This protein binds this small molecule.
Small molecule (SMILES): CC(C)C[C@H](NC(=O)[C@H](Cc1ccccc1)NC(=O)c1cnccn1)B(O)O

Sequence of chain 1.W:
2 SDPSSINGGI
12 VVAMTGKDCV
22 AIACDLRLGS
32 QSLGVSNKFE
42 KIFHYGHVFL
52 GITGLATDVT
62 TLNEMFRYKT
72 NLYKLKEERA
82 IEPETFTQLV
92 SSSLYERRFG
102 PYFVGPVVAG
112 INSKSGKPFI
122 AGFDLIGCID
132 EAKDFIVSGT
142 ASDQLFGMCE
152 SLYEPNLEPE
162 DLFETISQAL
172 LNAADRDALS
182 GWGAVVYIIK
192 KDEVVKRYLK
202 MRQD

Sequence of chain 1.V:
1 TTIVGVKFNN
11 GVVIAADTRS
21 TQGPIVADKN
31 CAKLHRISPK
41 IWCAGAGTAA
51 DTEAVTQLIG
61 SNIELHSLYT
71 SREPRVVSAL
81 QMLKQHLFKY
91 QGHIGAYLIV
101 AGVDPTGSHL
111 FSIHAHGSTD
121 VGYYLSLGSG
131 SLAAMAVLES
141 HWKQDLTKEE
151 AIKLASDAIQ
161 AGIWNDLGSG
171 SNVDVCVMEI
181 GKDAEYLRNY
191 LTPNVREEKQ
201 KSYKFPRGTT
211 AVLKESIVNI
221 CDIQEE

Binding-site contacts:
Ligand atom C10 contacts residue GLY47 of chain 1.V at 3.3 Å.
Ligand atom C25 contacts residue ALA49 of chain 1.V at 3.9 Å (hydrophobic).
Ligand atom C3 contacts residue THR21 of chain 1.V at 3.7 Å.
Ligand atom C10 contacts residue THR21 of chain 1.V at 3.7 Å.
Ligand atom O19 contacts residue THR21 of chain 1.V at 3.1 Å (h-bond).
Ligand atom N9 contacts residue THR21 of chain 1.V at 3.0 Å (h-bond).
Ligand atom C11 contacts residue GLY47 of chain 1.V at 3.8 Å.
Ligand atom C25 contacts residue CYS31 of chain 1.V at 3.8 Å (hydrophobic).
Ligand atom C7 contacts residue ALA49 of chain 1.V at 3.9 Å (hydrophobic).
Ligand atom C24 contacts residue GLY45 of chain 1.V at 3.5 Å.
Ligand atom O28 contacts residue GLY168 of chain 1.V at 3.7 Å.
Ligand atom C22 contacts residue THR1 of chain 1.V at 2.7 Å.
Ligand atom C16 contacts residue THR48 of chain 1.V at 3.7 Å.
Ligand atom N4 contacts residue GLN22 of chain 1.V at 3.7 Å.
Ligand atom B26 contacts residue LYS33 of chain 1.V at 3.9 Å.
Ligand atom C23 contacts residue GLY47 of chain 1.V at 3.6 Å.
Ligand atom C14 contacts residue GLN22 of chain 1.V at 3.8 Å.
Ligand atom N1 contacts residue ALA49 of chain 1.V at 3.8 Å.
Ligand atom N20 contacts residue THR1 of chain 1.V at 3.7 Å.
Ligand atom O8 contacts residue ALA49 of chain 1.V at 2.9 Å (h-bond).
Ligand atom C22 contacts residue GLY47 of chain 1.V at 3.7 Å.
Ligand atom N20 contacts residue GLY47 of chain 1.V at 2.7 Å (h-bond).
Ligand atom C24 contacts residue ALA49 of chain 1.V at 3.6 Å (hydrophobic).
Ligand atom C11 contacts residue THR21 of chain 1.V at 3.5 Å.
Ligand atom C21 contacts residue GLY47 of chain 1.V at 3.7 Å.
Ligand atom C17 contacts residue GLY47 of chain 1.V at 3.8 Å.
Ligand atom C13 contacts residue THR21 of chain 1.V at 3.6 Å.
Ligand atom O28 contacts residue THR1 of chain 1.V at 2.3 Å (h-bond).
Ligand atom C21 contacts residue THR1 of chain 1.V at 2.4 Å.
Ligand atom C24 contacts residue THR52 of chain 1.V at 3.5 Å.
Ligand atom B26 contacts residue THR1 of chain 1.V at 1.4 Å.
Ligand atom C18 contacts residue GLY47 of chain 1.V at 3.4 Å.
Ligand atom O27 contacts residue THR1 of chain 1.V at 2.4 Å (h-bond).
Ligand atom O8 contacts residue THR48 of chain 1.V at 3.9 Å.
Ligand atom O27 contacts residue GLY47 of chain 1.V at 3.2 Å (h-bond).
Ligand atom C5 contacts residue ASP125 of chain 1.W at 3.8 Å.
Ligand atom N1 contacts residue CYS129 of chain 1.W at 3.8 Å.
Ligand atom N1 contacts residue SER20 of chain 1.V at 3.7 Å.
Ligand atom C6 contacts residue CYS129 of chain 1.W at 3.8 Å (hydrophobic).
Ligand atom O19 contacts residue SER20 of chain 1.V at 3.1 Å (h-bond).